This protein binds this small molecule.
Small molecule (SMILES): CC(=O)N[C@@H]1[C@@H](O)[C@H](O)[C@@H](CO)O[C@H]1O

Binding-site contacts:
Ligand atom C8 contacts residue ASN591 of chain 1.B at 3.5 Å.
Ligand atom C2 contacts residue ASN591 of chain 1.B at 2.6 Å.
Ligand atom C7 contacts residue ASN591 of chain 1.B at 3.7 Å.
Ligand atom C3 contacts residue ASN591 of chain 1.B at 3.9 Å.
Ligand atom C5 contacts residue ASN591 of chain 1.B at 3.6 Å.
Ligand atom O5 contacts residue ASN591 of chain 1.B at 2.3 Å (h-bond).
Ligand atom N2 contacts residue ASN591 of chain 1.B at 3.0 Å (h-bond).
Ligand atom C1 contacts residue ASN591 of chain 1.B at 1.4 Å.
Ligand atom O5 contacts residue THR592 of chain 1.B at 4.2 Å.
Ligand atom O6 contacts residue THR592 of chain 1.B at 3.9 Å.
Ligand atom C4 contacts residue ASN591 of chain 1.B at 4.2 Å.

Sequence of chain 1.B:
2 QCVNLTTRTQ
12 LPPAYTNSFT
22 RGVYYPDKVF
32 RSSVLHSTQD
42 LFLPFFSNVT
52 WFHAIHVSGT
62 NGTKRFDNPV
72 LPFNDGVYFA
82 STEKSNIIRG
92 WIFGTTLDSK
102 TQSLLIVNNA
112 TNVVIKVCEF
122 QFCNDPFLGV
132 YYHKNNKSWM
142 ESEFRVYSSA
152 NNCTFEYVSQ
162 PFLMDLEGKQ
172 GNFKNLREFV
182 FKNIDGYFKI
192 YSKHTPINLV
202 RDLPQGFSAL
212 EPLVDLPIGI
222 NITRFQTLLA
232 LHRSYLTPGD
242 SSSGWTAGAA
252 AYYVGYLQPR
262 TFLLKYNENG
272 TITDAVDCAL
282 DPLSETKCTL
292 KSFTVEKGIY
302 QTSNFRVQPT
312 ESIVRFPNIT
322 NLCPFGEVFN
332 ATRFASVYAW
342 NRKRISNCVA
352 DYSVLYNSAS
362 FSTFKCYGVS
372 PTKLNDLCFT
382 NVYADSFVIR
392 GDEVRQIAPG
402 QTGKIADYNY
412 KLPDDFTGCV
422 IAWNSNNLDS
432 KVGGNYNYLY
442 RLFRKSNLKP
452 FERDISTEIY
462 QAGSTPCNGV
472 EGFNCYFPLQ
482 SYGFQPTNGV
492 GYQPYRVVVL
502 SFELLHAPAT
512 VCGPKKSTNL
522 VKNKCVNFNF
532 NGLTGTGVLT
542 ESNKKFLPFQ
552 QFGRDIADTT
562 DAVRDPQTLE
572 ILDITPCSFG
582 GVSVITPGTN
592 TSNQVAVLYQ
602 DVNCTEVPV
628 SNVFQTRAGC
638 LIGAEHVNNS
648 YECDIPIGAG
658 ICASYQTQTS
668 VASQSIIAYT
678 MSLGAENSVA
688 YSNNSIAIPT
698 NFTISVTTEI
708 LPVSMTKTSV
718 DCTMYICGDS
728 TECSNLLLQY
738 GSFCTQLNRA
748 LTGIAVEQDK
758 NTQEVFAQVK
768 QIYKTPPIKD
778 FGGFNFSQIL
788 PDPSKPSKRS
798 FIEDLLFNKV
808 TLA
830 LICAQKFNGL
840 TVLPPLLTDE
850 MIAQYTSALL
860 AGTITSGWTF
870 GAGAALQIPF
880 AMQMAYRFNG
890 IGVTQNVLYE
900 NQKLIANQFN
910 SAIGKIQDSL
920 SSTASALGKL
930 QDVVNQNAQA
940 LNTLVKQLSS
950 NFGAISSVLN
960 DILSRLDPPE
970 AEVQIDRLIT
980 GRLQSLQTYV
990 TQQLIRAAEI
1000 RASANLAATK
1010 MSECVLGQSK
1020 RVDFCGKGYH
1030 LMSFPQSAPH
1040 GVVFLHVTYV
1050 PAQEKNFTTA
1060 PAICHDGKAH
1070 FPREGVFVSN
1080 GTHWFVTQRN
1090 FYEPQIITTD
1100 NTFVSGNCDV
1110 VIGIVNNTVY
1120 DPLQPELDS